This small molecule binds to this protein.
Small molecule (SMILES): OC[C@H]1O[C@H](O)[C@H](O)[C@@H](O)[C@@H]1O

Binding-site contacts:
Ligand atom C2 contacts residue ASN284 of chain 2.A at 4.2 Å.
Ligand atom C1 contacts residue ASN284 of chain 2.A at 4.1 Å.
Ligand atom O6 contacts residue VAL455 of chain 2.A at 4.0 Å.
Ligand atom O2 contacts residue TYR573 of chain 2.A at 3.4 Å (h-bond).
Ligand atom O4 contacts residue SER674 of chain 2.A at 3.4 Å.
Ligand atom O3 contacts residue ALA673 of chain 2.A at 3.4 Å (h-bond).
Ligand atom O4 contacts residue ASN484 of chain 2.A at 3.1 Å (h-bond).
Ligand atom C1 contacts residue HIS377 of chain 2.A at 4.1 Å.
Ligand atom O5 contacts residue GLY135 of chain 2.A at 3.9 Å.
Ligand atom O4 contacts residue GLY675 of chain 2.A at 2.8 Å (h-bond).
Ligand atom O6 contacts residue LEU139 of chain 2.A at 3.7 Å.
Ligand atom O2 contacts residue ASN284 of chain 2.A at 3.2 Å (h-bond).
Ligand atom C6 contacts residue GLY135 of chain 2.A at 3.3 Å.
Ligand atom C5 contacts residue HIS377 of chain 2.A at 4.1 Å.
Ligand atom C4 contacts residue ASN484 of chain 2.A at 3.8 Å.
Ligand atom C4 contacts residue GLY675 of chain 2.A at 3.7 Å.
Ligand atom O1 contacts residue GLY135 of chain 2.A at 3.6 Å.
Ligand atom O5 contacts residue LEU136 of chain 2.A at 3.6 Å.
Ligand atom O6 contacts residue HIS377 of chain 2.A at 2.7 Å (h-bond).
Ligand atom O2 contacts residue GLU672 of chain 2.A at 2.9 Å (salt-bridge).
Ligand atom C2 contacts residue GLU672 of chain 2.A at 3.8 Å.
Ligand atom O3 contacts residue SER674 of chain 2.A at 3.0 Å (h-bond).
Ligand atom O4 contacts residue THR676 of chain 2.A at 4.1 Å.
Ligand atom O1 contacts residue LEU136 of chain 2.A at 3.7 Å.
Ligand atom C3 contacts residue SER674 of chain 2.A at 4.2 Å.
Ligand atom C6 contacts residue LEU139 of chain 2.A at 4.0 Å (hydrophobic).
Ligand atom C3 contacts residue GLY675 of chain 2.A at 3.7 Å.
Ligand atom O5 contacts residue HIS377 of chain 2.A at 3.4 Å (h-bond).
Ligand atom O6 contacts residue ASN484 of chain 2.A at 3.0 Å (h-bond).
Ligand atom C4 contacts residue SER674 of chain 2.A at 4.2 Å.
Ligand atom C2 contacts residue HIS377 of chain 2.A at 3.6 Å.
Ligand atom C6 contacts residue LEU136 of chain 2.A at 3.9 Å (hydrophobic).
Ligand atom O1 contacts residue ASN284 of chain 2.A at 3.7 Å.
Ligand atom O3 contacts residue GLY675 of chain 2.A at 3.0 Å (h-bond).
Ligand atom C6 contacts residue HIS377 of chain 2.A at 3.6 Å.
Ligand atom C6 contacts residue ASN484 of chain 2.A at 3.4 Å.
Ligand atom C5 contacts residue LEU136 of chain 2.A at 3.9 Å (hydrophobic).
Ligand atom C3 contacts residue GLU672 of chain 2.A at 3.5 Å.
Ligand atom O3 contacts residue GLU672 of chain 2.A at 2.9 Å (salt-bridge).
Ligand atom C5 contacts residue GLY135 of chain 2.A at 3.6 Å.

Sequence of chain 2.A:
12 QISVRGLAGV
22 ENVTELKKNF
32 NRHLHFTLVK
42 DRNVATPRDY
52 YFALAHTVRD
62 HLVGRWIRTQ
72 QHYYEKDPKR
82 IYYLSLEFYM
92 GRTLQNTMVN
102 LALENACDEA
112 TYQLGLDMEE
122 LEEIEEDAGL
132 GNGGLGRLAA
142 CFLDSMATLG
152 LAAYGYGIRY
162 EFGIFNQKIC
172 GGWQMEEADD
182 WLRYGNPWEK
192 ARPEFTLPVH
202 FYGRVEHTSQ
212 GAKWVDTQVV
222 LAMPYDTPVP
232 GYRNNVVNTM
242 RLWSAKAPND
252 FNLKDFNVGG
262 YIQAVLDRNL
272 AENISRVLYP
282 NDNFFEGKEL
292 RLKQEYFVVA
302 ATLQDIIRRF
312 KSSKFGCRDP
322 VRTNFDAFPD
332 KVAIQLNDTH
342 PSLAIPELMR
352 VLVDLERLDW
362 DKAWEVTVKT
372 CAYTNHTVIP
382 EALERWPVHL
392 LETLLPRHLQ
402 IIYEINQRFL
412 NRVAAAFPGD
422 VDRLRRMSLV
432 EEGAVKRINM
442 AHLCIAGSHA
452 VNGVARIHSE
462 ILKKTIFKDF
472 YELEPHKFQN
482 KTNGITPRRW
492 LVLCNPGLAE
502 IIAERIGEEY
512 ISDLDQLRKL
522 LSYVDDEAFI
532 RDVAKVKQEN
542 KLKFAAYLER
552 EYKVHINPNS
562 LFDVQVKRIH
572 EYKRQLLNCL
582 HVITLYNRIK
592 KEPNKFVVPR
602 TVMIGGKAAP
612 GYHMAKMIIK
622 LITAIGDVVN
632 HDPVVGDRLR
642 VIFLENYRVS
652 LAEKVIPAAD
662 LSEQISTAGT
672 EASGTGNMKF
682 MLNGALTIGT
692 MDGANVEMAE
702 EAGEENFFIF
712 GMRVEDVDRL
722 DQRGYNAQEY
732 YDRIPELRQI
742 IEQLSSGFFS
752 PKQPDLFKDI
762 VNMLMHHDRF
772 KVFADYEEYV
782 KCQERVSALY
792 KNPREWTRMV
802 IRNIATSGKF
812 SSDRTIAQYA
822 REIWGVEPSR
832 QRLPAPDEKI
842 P